A small-molecule ligand and the protein it binds are described below.
Small molecule (SMILES): O=C(O)c1ccc(O)c(-c2nnc3n(Cc4ccccc4Cl)c(=O)c4ccccc4n23)c1

Sequence of chain 1.B:
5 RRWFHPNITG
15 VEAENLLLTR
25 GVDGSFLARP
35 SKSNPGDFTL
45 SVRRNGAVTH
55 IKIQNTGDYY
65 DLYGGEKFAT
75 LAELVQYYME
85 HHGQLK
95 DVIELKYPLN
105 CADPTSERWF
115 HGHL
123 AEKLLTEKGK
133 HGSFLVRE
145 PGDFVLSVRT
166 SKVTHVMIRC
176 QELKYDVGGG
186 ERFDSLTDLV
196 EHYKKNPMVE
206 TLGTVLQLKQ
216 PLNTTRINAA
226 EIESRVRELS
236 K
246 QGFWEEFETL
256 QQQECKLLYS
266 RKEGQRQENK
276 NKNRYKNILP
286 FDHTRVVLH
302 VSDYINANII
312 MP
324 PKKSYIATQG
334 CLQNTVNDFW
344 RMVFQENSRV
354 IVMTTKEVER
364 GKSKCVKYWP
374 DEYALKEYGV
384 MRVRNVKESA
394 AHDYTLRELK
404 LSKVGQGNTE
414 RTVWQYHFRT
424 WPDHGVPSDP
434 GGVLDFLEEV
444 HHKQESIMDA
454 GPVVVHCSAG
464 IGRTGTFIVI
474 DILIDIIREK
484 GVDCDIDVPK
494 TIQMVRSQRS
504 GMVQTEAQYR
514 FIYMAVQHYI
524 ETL

Binding-site contacts:
Ligand atom O2 contacts residue LYS267 of chain 1.B at 3.3 Å.
Ligand atom C22 contacts residue LEU263 of chain 1.B at 3.4 Å (hydrophobic).
Ligand atom C22 contacts residue SER265 of chain 1.B at 3.8 Å.
Ligand atom O1 contacts residue HIS85 of chain 1.B at 3.4 Å.
Ligand atom N4 contacts residue SER265 of chain 1.B at 3.6 Å.
Ligand atom C14 contacts residue HIS85 of chain 1.B at 3.8 Å.
Ligand atom C5 contacts residue GLN80 of chain 1.B at 3.5 Å.
Ligand atom O1 contacts residue TYR81 of chain 1.B at 3.4 Å.
Ligand atom C18 contacts residue SER265 of chain 1.B at 3.5 Å.
Ligand atom C11 contacts residue TYR81 of chain 1.B at 3.7 Å (hydrophobic).
Ligand atom O4 contacts residue LEU263 of chain 1.B at 2.9 Å (h-bond).
Ligand atom C4 contacts residue GLN80 of chain 1.B at 3.5 Å.
Ligand atom C12 contacts residue ASN282 of chain 1.B at 3.4 Å.
Ligand atom C1 contacts residue GLN80 of chain 1.B at 3.5 Å.
Ligand atom C7 contacts residue GLN270 of chain 1.B at 3.5 Å.
Ligand atom C7 contacts residue ARG266 of chain 1.B at 3.4 Å.
Ligand atom C6 contacts residue GLN80 of chain 1.B at 3.4 Å.
Ligand atom C15 contacts residue GLN270 of chain 1.B at 3.4 Å.
Ligand atom N4 contacts residue ARG266 of chain 1.B at 3.0 Å (salt-bridge).
Ligand atom N1 contacts residue ARG266 of chain 1.B at 3.6 Å.
Ligand atom C14 contacts residue GLN270 of chain 1.B at 3.3 Å.
Ligand atom C17 contacts residue SER265 of chain 1.B at 3.5 Å.
Ligand atom C12 contacts residue TYR81 of chain 1.B at 3.7 Å (hydrophobic).
Ligand atom CL1 contacts residue LEU284 of chain 1.B at 3.6 Å.
Ligand atom C3 contacts residue GLU84 of chain 1.B at 3.6 Å.
Ligand atom C16 contacts residue ARG266 of chain 1.B at 3.7 Å.
Ligand atom O4 contacts residue GLN80 of chain 1.B at 3.2 Å (h-bond).
Ligand atom O4 contacts residue TYR264 of chain 1.B at 3.4 Å (h-bond).
Ligand atom C23 contacts residue SER265 of chain 1.B at 3.7 Å.
Ligand atom C8 contacts residue GLN80 of chain 1.B at 3.6 Å.
Ligand atom O4 contacts residue ARG266 of chain 1.B at 3.1 Å (salt-bridge).
Ligand atom N4 contacts residue GLN270 of chain 1.B at 3.5 Å (h-bond).
Ligand atom N1 contacts residue GLN80 of chain 1.B at 3.8 Å.
Ligand atom C19 contacts residue SER265 of chain 1.B at 3.5 Å.
Ligand atom C23 contacts residue LEU263 of chain 1.B at 3.5 Å (hydrophobic).
Ligand atom C10 contacts residue GLN270 of chain 1.B at 3.7 Å.
Ligand atom N3 contacts residue ARG266 of chain 1.B at 3.3 Å (salt-bridge).
Ligand atom CL1 contacts residue ASN282 of chain 1.B at 3.5 Å.
Ligand atom N3 contacts residue GLN270 of chain 1.B at 3.0 Å (h-bond).
Ligand atom C3 contacts residue GLN80 of chain 1.B at 3.5 Å.